Binding-site contacts:
Ligand atom C2 contacts residue ASN1074 of chain 1.C at 2.5 Å.
Ligand atom C7 contacts residue ASN1074 of chain 1.C at 3.8 Å.
Ligand atom O7 contacts residue SER704 of chain 1.C at 4.0 Å.
Ligand atom C7 contacts residue ALA706 of chain 1.C at 3.7 Å (hydrophobic).
Ligand atom N2 contacts residue ASN1074 of chain 1.C at 2.9 Å (h-bond).
Ligand atom C4 contacts residue ALA706 of chain 1.C at 4.3 Å (hydrophobic).
Ligand atom C1 contacts residue ASN1074 of chain 1.C at 1.4 Å.
Ligand atom C5 contacts residue ASN1074 of chain 1.C at 3.7 Å.
Ligand atom O4 contacts residue ALA706 of chain 1.C at 3.8 Å.
Ligand atom C1 contacts residue GLN895 of chain 1.A at 4.3 Å.
Ligand atom C8 contacts residue GLU1072 of chain 1.C at 3.4 Å.
Ligand atom C6 contacts residue ALA706 of chain 1.C at 4.2 Å (hydrophobic).
Ligand atom C8 contacts residue ALA706 of chain 1.C at 4.0 Å (hydrophobic).
Ligand atom C8 contacts residue ASN1074 of chain 1.C at 4.5 Å.
Ligand atom O5 contacts residue ASN1074 of chain 1.C at 2.4 Å (h-bond).
Ligand atom C8 contacts residue LYS1073 of chain 1.C at 4.4 Å.
Ligand atom N2 contacts residue ALA706 of chain 1.C at 4.5 Å.
Ligand atom C3 contacts residue ASN1074 of chain 1.C at 3.8 Å.
Ligand atom C4 contacts residue ASN1074 of chain 1.C at 4.2 Å.
Ligand atom O7 contacts residue ALA706 of chain 1.C at 3.4 Å.
Ligand atom O7 contacts residue ASN1074 of chain 1.C at 4.2 Å.
Ligand atom C5 contacts residue ALA706 of chain 1.C at 3.7 Å (hydrophobic).

Sequence of chain 1.A:
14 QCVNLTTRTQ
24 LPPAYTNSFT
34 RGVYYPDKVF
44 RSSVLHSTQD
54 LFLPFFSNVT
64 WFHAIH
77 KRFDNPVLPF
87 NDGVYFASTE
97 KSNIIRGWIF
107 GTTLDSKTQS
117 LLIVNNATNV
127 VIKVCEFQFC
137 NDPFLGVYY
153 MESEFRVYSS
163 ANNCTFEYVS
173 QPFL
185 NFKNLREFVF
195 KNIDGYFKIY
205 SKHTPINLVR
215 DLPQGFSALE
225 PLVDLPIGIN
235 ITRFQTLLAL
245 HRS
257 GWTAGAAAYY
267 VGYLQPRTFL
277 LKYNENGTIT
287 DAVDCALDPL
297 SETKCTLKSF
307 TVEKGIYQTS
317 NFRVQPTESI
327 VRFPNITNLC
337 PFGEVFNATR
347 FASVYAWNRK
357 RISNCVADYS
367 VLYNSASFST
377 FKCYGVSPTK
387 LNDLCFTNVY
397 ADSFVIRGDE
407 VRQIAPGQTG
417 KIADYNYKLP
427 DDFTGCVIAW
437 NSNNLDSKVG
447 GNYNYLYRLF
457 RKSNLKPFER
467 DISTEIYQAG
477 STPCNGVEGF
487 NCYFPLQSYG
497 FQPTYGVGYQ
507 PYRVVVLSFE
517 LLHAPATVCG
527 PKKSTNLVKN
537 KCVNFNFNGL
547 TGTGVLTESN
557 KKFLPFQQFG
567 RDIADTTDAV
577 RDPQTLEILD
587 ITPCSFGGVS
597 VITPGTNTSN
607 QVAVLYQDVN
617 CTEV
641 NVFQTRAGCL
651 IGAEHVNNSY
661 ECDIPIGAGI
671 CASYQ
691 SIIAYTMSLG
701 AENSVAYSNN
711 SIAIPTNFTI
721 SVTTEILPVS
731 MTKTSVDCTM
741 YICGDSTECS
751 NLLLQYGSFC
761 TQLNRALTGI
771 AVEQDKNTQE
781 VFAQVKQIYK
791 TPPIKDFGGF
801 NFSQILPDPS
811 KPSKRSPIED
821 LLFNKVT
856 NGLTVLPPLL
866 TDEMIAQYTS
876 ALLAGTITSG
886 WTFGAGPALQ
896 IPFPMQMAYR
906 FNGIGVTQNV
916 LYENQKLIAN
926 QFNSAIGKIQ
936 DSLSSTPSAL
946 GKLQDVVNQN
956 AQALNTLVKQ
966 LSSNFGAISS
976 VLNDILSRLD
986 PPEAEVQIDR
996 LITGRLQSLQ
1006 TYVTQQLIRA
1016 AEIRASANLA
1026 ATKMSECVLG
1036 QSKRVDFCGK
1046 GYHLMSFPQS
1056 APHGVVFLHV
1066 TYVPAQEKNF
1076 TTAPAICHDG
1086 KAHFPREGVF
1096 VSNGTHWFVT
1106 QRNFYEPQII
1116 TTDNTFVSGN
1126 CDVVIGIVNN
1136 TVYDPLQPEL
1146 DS

Sequence of chain 1.C:
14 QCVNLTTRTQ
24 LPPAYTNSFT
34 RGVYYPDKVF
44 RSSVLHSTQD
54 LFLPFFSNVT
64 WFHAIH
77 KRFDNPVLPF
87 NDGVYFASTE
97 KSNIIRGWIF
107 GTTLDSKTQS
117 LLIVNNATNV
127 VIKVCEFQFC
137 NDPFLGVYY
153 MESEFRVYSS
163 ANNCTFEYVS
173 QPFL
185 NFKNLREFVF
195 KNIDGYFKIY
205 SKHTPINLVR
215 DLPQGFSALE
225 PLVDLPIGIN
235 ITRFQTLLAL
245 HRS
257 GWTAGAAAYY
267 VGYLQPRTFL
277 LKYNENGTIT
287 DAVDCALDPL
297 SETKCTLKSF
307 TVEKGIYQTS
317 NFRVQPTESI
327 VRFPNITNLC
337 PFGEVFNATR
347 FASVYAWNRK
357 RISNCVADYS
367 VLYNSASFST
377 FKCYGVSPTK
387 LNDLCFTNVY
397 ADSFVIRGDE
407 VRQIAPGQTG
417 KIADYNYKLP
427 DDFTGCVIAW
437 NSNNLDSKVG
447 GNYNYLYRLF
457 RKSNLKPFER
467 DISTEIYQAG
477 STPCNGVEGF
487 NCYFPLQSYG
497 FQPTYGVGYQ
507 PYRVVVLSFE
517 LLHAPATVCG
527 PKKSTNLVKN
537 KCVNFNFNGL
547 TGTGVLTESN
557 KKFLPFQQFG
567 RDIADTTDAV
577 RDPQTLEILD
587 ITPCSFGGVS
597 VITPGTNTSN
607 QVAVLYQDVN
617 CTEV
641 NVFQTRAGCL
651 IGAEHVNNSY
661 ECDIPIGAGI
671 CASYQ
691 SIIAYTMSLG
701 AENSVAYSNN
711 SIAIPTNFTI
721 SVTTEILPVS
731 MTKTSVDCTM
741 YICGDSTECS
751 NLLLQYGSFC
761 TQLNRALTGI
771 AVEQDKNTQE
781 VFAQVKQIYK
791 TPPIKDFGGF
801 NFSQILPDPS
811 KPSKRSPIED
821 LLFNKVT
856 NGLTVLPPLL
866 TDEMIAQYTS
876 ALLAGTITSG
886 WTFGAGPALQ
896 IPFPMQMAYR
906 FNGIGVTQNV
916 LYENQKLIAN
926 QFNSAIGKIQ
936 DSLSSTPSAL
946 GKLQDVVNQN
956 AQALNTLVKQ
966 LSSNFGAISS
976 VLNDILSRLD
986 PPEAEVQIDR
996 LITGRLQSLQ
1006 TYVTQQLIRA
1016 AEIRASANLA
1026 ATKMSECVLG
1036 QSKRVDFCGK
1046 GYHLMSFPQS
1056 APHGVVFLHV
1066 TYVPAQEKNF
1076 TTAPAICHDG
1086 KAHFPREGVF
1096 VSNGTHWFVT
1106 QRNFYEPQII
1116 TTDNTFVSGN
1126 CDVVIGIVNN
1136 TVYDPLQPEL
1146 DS

A small-molecule ligand and the protein it binds are described below.
Small molecule (SMILES): CC(=O)N[C@H]1[C@H](O[C@H]2[C@H](O)[C@@H](NC(C)=O)CO[C@@H]2CO)O[C@H](CO)[C@@H](O)[C@@H]1O